Binding-site contacts:
Ligand atom C21 contacts residue NAD1 of chain 2.E at 3.4 Å.
Ligand atom CL16 contacts residue ALA231 of chain 2.B at 3.6 Å.
Ligand atom C10 contacts residue ALA231 of chain 2.B at 4.2 Å (hydrophobic).
Ligand atom N20 contacts residue GLY131 of chain 2.B at 2.7 Å (h-bond).
Ligand atom C4 contacts residue NAD1 of chain 2.E at 3.2 Å.
Ligand atom C11 contacts residue ALA129 of chain 2.B at 3.7 Å (hydrophobic).
Ligand atom O17 contacts residue LYS197 of chain 2.B at 4.0 Å.
Ligand atom C11 contacts residue GLY131 of chain 2.B at 4.0 Å.
Ligand atom C10 contacts residue ALA129 of chain 2.B at 2.9 Å (hydrophobic).
Ligand atom C1 contacts residue TYR179 of chain 2.B at 4.2 Å (hydrophobic).
Ligand atom CL16 contacts residue NAD1 of chain 2.E at 3.3 Å.
Ligand atom O7 contacts residue NAD1 of chain 2.E at 3.0 Å.
Ligand atom C8 contacts residue NAD1 of chain 2.E at 3.9 Å.
Ligand atom C23 contacts residue TYR179 of chain 2.B at 3.4 Å (hydrophobic).
Ligand atom C21 contacts residue TYR179 of chain 2.B at 4.2 Å (hydrophobic).
Ligand atom CL16 contacts residue ALA129 of chain 2.B at 3.6 Å.
Ligand atom C3 contacts residue ALA232 of chain 2.B at 3.8 Å (hydrophobic).
Ligand atom C23 contacts residue PHE243 of chain 2.B at 4.2 Å (hydrophobic).
Ligand atom C4 contacts residue ALA232 of chain 2.B at 3.8 Å (hydrophobic).
Ligand atom C3 contacts residue NAD1 of chain 2.E at 3.1 Å.
Ligand atom O17 contacts residue TYR189 of chain 2.B at 2.6 Å (h-bond).
Ligand atom C23 contacts residue ALA247 of chain 2.B at 3.7 Å (hydrophobic).
Ligand atom C9 contacts residue ALA129 of chain 2.B at 3.6 Å (hydrophobic).
Ligand atom O17 contacts residue NAD1 of chain 2.E at 2.9 Å (h-bond).
Ligand atom C6 contacts residue NAD1 of chain 2.E at 3.6 Å.
Ligand atom C15 contacts residue GLY131 of chain 2.B at 3.2 Å.
Ligand atom C2 contacts residue NAD1 of chain 2.E at 3.1 Å.
Ligand atom C1 contacts residue NAD1 of chain 2.E at 3.3 Å.
Ligand atom C5 contacts residue NAD1 of chain 2.E at 3.3 Å.
Ligand atom C9 contacts residue ALA231 of chain 2.B at 3.9 Å (hydrophobic).
Ligand atom C6 contacts residue TYR189 of chain 2.B at 3.7 Å (hydrophobic).
Ligand atom C3 contacts residue ILE244 of chain 2.B at 3.8 Å (hydrophobic).
Ligand atom C15 contacts residue ASN130 of chain 2.B at 3.6 Å.
Ligand atom C10 contacts residue ASN130 of chain 2.B at 4.2 Å.
Ligand atom C11 contacts residue ASN130 of chain 2.B at 4.2 Å.
Ligand atom N20 contacts residue ASN130 of chain 2.B at 3.4 Å.
Ligand atom C1 contacts residue TYR189 of chain 2.B at 3.6 Å (hydrophobic).
Ligand atom C22 contacts residue TYR179 of chain 2.B at 3.9 Å (hydrophobic).
Ligand atom C15 contacts residue ALA129 of chain 2.B at 3.9 Å (hydrophobic).
Ligand atom C21 contacts residue ILE244 of chain 2.B at 4.2 Å (hydrophobic).

The protein below binds the small molecule below.
Small molecule (SMILES): CCCc1ccc(Oc2ccc(C#N)cc2Cl)c(O)c1

Sequence of chain 2.B:
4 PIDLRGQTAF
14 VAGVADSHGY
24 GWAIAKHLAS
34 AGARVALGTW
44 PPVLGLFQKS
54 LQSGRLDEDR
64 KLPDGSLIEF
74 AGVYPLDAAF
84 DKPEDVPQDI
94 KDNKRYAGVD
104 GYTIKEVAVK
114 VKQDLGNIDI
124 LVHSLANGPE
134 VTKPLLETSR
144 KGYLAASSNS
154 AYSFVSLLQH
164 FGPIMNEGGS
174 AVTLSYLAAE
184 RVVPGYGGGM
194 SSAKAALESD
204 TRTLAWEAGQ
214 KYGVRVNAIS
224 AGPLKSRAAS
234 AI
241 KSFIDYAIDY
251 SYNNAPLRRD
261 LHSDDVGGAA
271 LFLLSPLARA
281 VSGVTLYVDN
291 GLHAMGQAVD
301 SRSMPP